Sequence of chain 4.H:
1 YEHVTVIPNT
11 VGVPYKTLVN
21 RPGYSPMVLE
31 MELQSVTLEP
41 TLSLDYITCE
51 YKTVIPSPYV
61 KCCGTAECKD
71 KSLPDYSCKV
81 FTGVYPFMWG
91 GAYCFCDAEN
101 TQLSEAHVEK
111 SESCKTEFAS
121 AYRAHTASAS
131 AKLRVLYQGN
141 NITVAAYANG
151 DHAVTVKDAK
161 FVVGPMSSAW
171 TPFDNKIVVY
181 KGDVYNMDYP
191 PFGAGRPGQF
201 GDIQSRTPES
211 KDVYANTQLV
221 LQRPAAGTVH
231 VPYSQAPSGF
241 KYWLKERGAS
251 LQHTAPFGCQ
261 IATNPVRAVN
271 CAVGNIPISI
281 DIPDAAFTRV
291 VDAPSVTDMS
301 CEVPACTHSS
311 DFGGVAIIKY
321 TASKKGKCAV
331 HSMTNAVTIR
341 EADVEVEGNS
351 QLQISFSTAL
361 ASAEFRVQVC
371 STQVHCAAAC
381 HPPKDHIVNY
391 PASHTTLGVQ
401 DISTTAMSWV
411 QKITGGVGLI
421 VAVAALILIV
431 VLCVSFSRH

This small molecule binds to this protein.
Small molecule (SMILES): CC(=O)N[C@@H]1[C@@H](O)[C@H](O)[C@@H](CO)O[C@H]1O

Sequence of chain 4.B:
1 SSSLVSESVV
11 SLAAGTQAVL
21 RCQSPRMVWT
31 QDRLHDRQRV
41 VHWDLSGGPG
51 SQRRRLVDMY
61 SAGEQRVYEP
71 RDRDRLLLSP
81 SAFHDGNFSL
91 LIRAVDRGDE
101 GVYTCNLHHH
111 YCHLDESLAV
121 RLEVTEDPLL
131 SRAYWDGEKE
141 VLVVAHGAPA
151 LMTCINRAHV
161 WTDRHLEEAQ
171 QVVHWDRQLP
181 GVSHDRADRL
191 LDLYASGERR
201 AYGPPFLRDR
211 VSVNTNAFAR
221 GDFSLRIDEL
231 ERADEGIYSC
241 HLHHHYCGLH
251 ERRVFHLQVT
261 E

Sequence of chain 4.I:
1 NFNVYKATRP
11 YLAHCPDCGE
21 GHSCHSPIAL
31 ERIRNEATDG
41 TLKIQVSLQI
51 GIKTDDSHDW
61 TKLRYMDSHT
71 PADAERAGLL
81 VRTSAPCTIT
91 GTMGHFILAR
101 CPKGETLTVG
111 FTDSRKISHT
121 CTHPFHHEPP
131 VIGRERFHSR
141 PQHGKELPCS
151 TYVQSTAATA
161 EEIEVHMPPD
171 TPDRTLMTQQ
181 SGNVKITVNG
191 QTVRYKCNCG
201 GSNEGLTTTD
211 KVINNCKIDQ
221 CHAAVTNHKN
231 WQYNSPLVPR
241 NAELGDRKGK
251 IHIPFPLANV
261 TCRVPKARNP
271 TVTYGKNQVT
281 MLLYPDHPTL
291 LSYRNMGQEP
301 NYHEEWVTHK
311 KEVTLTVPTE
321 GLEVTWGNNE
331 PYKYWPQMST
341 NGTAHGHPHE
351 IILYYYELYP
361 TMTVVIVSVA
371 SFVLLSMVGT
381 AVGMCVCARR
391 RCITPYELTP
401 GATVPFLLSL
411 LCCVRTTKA

Binding-site contacts:
Ligand atom O7 contacts residue LYS181 of chain 4.H at 4.1 Å.
Ligand atom O5 contacts residue THR116 of chain 4.H at 4.3 Å.
Ligand atom C8 contacts residue ASN259 of chain 4.I at 4.4 Å.
Ligand atom C6 contacts residue LYS115 of chain 4.H at 4.3 Å.
Ligand atom C3 contacts residue ASN259 of chain 4.I at 3.8 Å.
Ligand atom C4 contacts residue LYS115 of chain 4.H at 4.5 Å.
Ligand atom O5 contacts residue ASN259 of chain 4.I at 2.3 Å (h-bond).
Ligand atom C5 contacts residue ASN259 of chain 4.I at 3.6 Å.
Ligand atom C4 contacts residue ASN259 of chain 4.I at 4.1 Å.
Ligand atom C7 contacts residue ASN259 of chain 4.I at 3.1 Å.
Ligand atom C2 contacts residue ASN259 of chain 4.I at 2.4 Å.
Ligand atom C1 contacts residue ASN259 of chain 4.I at 1.4 Å.
Ligand atom O6 contacts residue THR116 of chain 4.H at 3.5 Å.
Ligand atom O7 contacts residue ASN259 of chain 4.I at 2.8 Å (h-bond).
Ligand atom C8 contacts residue GLU198 of chain 4.B at 4.1 Å.
Ligand atom N2 contacts residue ASN259 of chain 4.I at 3.0 Å (h-bond).
Ligand atom O6 contacts residue ASN259 of chain 4.I at 4.5 Å.
Ligand atom O6 contacts residue LYS115 of chain 4.H at 3.7 Å.